This small molecule binds to this protein.
Small molecule (SMILES): O=C(CCOCCOCCOCCNC(=O)c1ccc(NC(=O)COc2ccccc2P(=O)(O)O)cc1)NCCNC(=O)CCOCCOCCOCCNC(=O)c1cccc(NC(=O)COc2ccccc2P(=O)(O)O)c1

Binding-site contacts:
Ligand atom CAT contacts residue ASN50 of chain 1.A at 4.0 Å.
Ligand atom OBH contacts residue LYS49 of chain 1.A at 3.5 Å (salt-bridge).
Ligand atom OAG contacts residue ARG127 of chain 1.A at 2.7 Å (salt-bridge).
Ligand atom CBO contacts residue GLY53 of chain 1.A at 3.5 Å.
Ligand atom CAJ contacts residue ASN173 of chain 1.A at 3.3 Å.
Ligand atom OAE contacts residue ARG56 of chain 1.A at 2.7 Å (salt-bridge).
Ligand atom NBF contacts residue GLY53 of chain 1.A at 3.6 Å.
Ligand atom CAX contacts residue LYS49 of chain 1.A at 3.9 Å.
Ligand atom PBT contacts residue TYR128 of chain 1.A at 3.8 Å.
Ligand atom CAR contacts residue LEU220 of chain 1.A at 3.8 Å (hydrophobic).
Ligand atom OBJ contacts residue LYS49 of chain 1.A at 3.1 Å (salt-bridge).
Ligand atom CAS contacts residue LEU172 of chain 1.A at 3.9 Å (hydrophobic).
Ligand atom CAV contacts residue LYS49 of chain 1.A at 3.8 Å.
Ligand atom PBT contacts residue ARG127 of chain 1.A at 3.8 Å.
Ligand atom CAM contacts residue GLY53 of chain 1.A at 3.4 Å.
Ligand atom CAJ contacts residue LEU172 of chain 1.A at 3.9 Å (hydrophobic).
Ligand atom CAS contacts residue LEU220 of chain 1.A at 3.7 Å (hydrophobic).
Ligand atom CAU contacts residue ASN50 of chain 1.A at 3.6 Å.
Ligand atom NBG contacts residue ARG56 of chain 1.A at 3.8 Å.
Ligand atom OAD contacts residue GLY53 of chain 1.A at 3.6 Å.
Ligand atom CAT contacts residue GLY53 of chain 1.A at 3.8 Å.
Ligand atom CBQ contacts residue ARG56 of chain 1.A at 4.0 Å.
Ligand atom NBD contacts residue ILE217 of chain 1.A at 3.7 Å.
Ligand atom CBP contacts residue ARG56 of chain 1.A at 3.4 Å.
Ligand atom OAH contacts residue ARG127 of chain 1.A at 2.7 Å (salt-bridge).
Ligand atom OAH contacts residue TYR128 of chain 1.A at 3.8 Å.
Ligand atom OAG contacts residue TYR128 of chain 1.A at 2.6 Å (h-bond).
Ligand atom OAC contacts residue ARG60 of chain 1.A at 3.9 Å.
Ligand atom OAD contacts residue LYS49 of chain 1.A at 3.2 Å (salt-bridge).
Ligand atom OAE contacts residue TYR128 of chain 1.A at 3.8 Å.
Ligand atom CAO contacts residue ASN173 of chain 1.A at 3.4 Å.
Ligand atom CAL contacts residue ARG56 of chain 1.A at 3.8 Å.
Ligand atom PBT contacts residue ARG56 of chain 1.A at 3.7 Å.
Ligand atom OBH contacts residue ASN50 of chain 1.A at 3.9 Å.
Ligand atom OBI contacts residue LYS49 of chain 1.A at 3.1 Å (salt-bridge).
Ligand atom CAL contacts residue ARG60 of chain 1.A at 3.5 Å.
Ligand atom CAW contacts residue LYS49 of chain 1.A at 3.9 Å.
Ligand atom OAH contacts residue ARG56 of chain 1.A at 2.7 Å (salt-bridge).
Ligand atom NBE contacts residue LEU220 of chain 1.A at 3.8 Å.
Ligand atom CAP contacts residue ARG56 of chain 1.A at 3.5 Å.

Sequence of chain 1.A:
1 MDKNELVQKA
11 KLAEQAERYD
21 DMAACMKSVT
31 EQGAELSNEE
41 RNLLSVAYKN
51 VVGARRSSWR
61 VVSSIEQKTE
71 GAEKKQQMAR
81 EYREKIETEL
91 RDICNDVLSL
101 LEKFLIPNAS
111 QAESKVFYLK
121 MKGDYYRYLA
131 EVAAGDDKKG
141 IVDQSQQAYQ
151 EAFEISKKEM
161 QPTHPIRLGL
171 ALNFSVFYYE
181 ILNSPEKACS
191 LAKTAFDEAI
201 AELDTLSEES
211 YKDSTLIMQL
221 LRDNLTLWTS